This protein binds this small molecule.
Small molecule (SMILES): CC(=O)N[C@@H]1[C@@H](O)[C@H](O)[C@@H](CO)O[C@H]1O

Sequence of chain 1.B:
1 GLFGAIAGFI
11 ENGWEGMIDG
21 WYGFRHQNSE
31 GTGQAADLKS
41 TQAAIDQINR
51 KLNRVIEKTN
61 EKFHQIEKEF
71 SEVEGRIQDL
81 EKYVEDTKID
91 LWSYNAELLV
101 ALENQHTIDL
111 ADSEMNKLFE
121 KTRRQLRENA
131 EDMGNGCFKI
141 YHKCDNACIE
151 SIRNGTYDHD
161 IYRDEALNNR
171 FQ

Binding-site contacts:
Ligand atom C7 contacts residue ASN154 of chain 1.B at 3.4 Å.
Ligand atom C5 contacts residue ASN154 of chain 1.B at 3.7 Å.
Ligand atom O6 contacts residue GLU150 of chain 1.B at 3.3 Å.
Ligand atom O5 contacts residue SER151 of chain 1.B at 3.2 Å (h-bond).
Ligand atom C5 contacts residue SER151 of chain 1.B at 4.1 Å.
Ligand atom O5 contacts residue ASN154 of chain 1.B at 2.4 Å (h-bond).
Ligand atom C5 contacts residue ALA147 of chain 1.B at 4.2 Å (hydrophobic).
Ligand atom C5 contacts residue GLU150 of chain 1.B at 4.2 Å.
Ligand atom C1 contacts residue THR156 of chain 1.B at 3.5 Å.
Ligand atom C6 contacts residue ALA147 of chain 1.B at 3.2 Å (hydrophobic).
Ligand atom C1 contacts residue ASN154 of chain 1.B at 1.5 Å.
Ligand atom N2 contacts residue THR156 of chain 1.B at 4.1 Å.
Ligand atom N2 contacts residue ASN154 of chain 1.B at 2.9 Å (h-bond).
Ligand atom C3 contacts residue ASN154 of chain 1.B at 3.8 Å.
Ligand atom C2 contacts residue ASN154 of chain 1.B at 2.5 Å.
Ligand atom O6 contacts residue SER151 of chain 1.B at 4.5 Å.
Ligand atom O5 contacts residue ALA147 of chain 1.B at 4.2 Å.
Ligand atom C1 contacts residue SER151 of chain 1.B at 3.5 Å.
Ligand atom O5 contacts residue GLU150 of chain 1.B at 3.1 Å.
Ligand atom O6 contacts residue ALA147 of chain 1.B at 3.5 Å (h-bond).
Ligand atom C2 contacts residue THR156 of chain 1.B at 4.3 Å.
Ligand atom C6 contacts residue SER151 of chain 1.B at 4.1 Å.
Ligand atom C6 contacts residue GLU150 of chain 1.B at 4.0 Å.
Ligand atom O7 contacts residue ASN154 of chain 1.B at 3.1 Å (h-bond).
Ligand atom C1 contacts residue GLU150 of chain 1.B at 3.9 Å.
Ligand atom O5 contacts residue THR156 of chain 1.B at 4.3 Å.
Ligand atom C4 contacts residue ASN154 of chain 1.B at 4.2 Å.